Binding-site contacts:
Ligand atom C12 contacts residue THR20 of chain 1.A at 4.0 Å.
Ligand atom C11 contacts residue PHE49 of chain 1.A at 4.1 Å (hydrophobic).
Ligand atom C02 contacts residue LYS86 of chain 1.A at 3.4 Å.
Ligand atom C12 contacts residue TYR21 of chain 1.A at 3.6 Å (hydrophobic).
Ligand atom C10 contacts residue ARG18 of chain 1.A at 2.7 Å.
Ligand atom C09 contacts residue GLN48 of chain 1.A at 3.0 Å.
Ligand atom C06 contacts residue GLN48 of chain 1.A at 3.7 Å.
Ligand atom C02 contacts residue TRP102 of chain 1.A at 4.0 Å (hydrophobic).
Ligand atom C06 contacts residue GLU19 of chain 1.A at 3.0 Å.
Ligand atom N07 contacts residue LYS86 of chain 1.A at 3.2 Å (salt-bridge).
Ligand atom C15 contacts residue ARG18 of chain 1.A at 3.1 Å.
Ligand atom N05 contacts residue GLU19 of chain 1.A at 3.5 Å (salt-bridge).
Ligand atom C08 contacts residue GLN48 of chain 1.A at 3.3 Å.
Ligand atom C09 contacts residue ARG18 of chain 1.A at 2.9 Å.
Ligand atom C16 contacts residue GLN48 of chain 1.A at 3.5 Å.
Ligand atom C11 contacts residue ARG18 of chain 1.A at 3.6 Å.
Ligand atom C16 contacts residue GLU19 of chain 1.A at 3.5 Å.
Ligand atom N05 contacts residue VAL135 of chain 1.A at 3.9 Å.
Ligand atom C04 contacts residue GLU19 of chain 1.A at 3.2 Å.
Ligand atom C11 contacts residue TYR21 of chain 1.A at 4.1 Å (hydrophobic).
Ligand atom N07 contacts residue GLU19 of chain 1.A at 3.0 Å (salt-bridge).
Ligand atom C12 contacts residue GLU19 of chain 1.A at 4.1 Å.
Ligand atom C13 contacts residue LYS86 of chain 1.A at 3.5 Å.
Ligand atom C11 contacts residue THR20 of chain 1.A at 3.4 Å.
Ligand atom C15 contacts residue GLU19 of chain 1.A at 4.0 Å.
Ligand atom C10 contacts residue GLN48 of chain 1.A at 3.4 Å.
Ligand atom O14 contacts residue LYS86 of chain 1.A at 2.9 Å (salt-bridge).
Ligand atom C08 contacts residue ARG18 of chain 1.A at 3.9 Å.
Ligand atom C01 contacts residue TRP102 of chain 1.A at 3.7 Å (hydrophobic).
Ligand atom C15 contacts residue GLN48 of chain 1.A at 2.9 Å.
Ligand atom C04 contacts residue VAL135 of chain 1.A at 3.5 Å (hydrophobic).
Ligand atom C08 contacts residue GLU19 of chain 1.A at 3.5 Å.
Ligand atom C10 contacts residue TYR45 of chain 1.A at 3.9 Å (hydrophobic).
Ligand atom C08 contacts residue LYS86 of chain 1.A at 3.6 Å.
Ligand atom C11 contacts residue LEU55 of chain 1.A at 4.0 Å (hydrophobic).
Ligand atom N07 contacts residue GLN48 of chain 1.A at 3.6 Å.
Ligand atom C09 contacts residue GLU19 of chain 1.A at 4.0 Å.
Ligand atom C04 contacts residue LYS86 of chain 1.A at 4.1 Å.
Ligand atom C12 contacts residue LEU55 of chain 1.A at 3.7 Å (hydrophobic).
Ligand atom C13 contacts residue GLU19 of chain 1.A at 4.0 Å.

This protein binds this small molecule.
Small molecule (SMILES): CCCCNc1ccc2cccc(O)c2n1

Sequence of chain 1.A:
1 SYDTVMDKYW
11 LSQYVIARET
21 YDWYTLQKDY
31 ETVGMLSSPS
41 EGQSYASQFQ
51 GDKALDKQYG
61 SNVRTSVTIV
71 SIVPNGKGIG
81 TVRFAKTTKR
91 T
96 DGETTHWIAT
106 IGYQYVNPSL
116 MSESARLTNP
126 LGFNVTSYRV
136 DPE